Binding-site contacts:
Ligand atom C02 contacts residue VAL248 of chain 1.A at 4.2 Å (hydrophobic).
Ligand atom C05 contacts residue GLU256 of chain 1.A at 4.1 Å.
Ligand atom O04 contacts residue GLN230 of chain 1.A at 4.5 Å.
Ligand atom C03 contacts residue VAL248 of chain 1.A at 4.4 Å (hydrophobic).
Ligand atom O04 contacts residue THR232 of chain 1.A at 3.0 Å (h-bond).
Ligand atom C01 contacts residue GLY249 of chain 1.A at 4.1 Å.
Ligand atom C01 contacts residue ARG265 of chain 1.A at 4.0 Å.
Ligand atom C06 contacts residue PHE261 of chain 1.A at 3.9 Å (hydrophobic).
Ligand atom C05 contacts residue GLY249 of chain 1.A at 3.6 Å.
Ligand atom C06 contacts residue GLU256 of chain 1.A at 4.4 Å.
Ligand atom C07 contacts residue GLU256 of chain 1.A at 3.8 Å.
Ligand atom C03 contacts residue GLN230 of chain 1.A at 4.2 Å.
Ligand atom O08 contacts residue GLU256 of chain 1.A at 3.8 Å.
Ligand atom C06 contacts residue ARG265 of chain 1.A at 4.1 Å.
Ligand atom C02 contacts residue GLY249 of chain 1.A at 3.5 Å.
Ligand atom C03 contacts residue LEU269 of chain 1.A at 3.7 Å (hydrophobic).
Ligand atom O09 contacts residue ARG265 of chain 1.A at 3.3 Å (salt-bridge).
Ligand atom C03 contacts residue THR232 of chain 1.A at 4.0 Å.
Ligand atom O09 contacts residue GLU256 of chain 1.A at 4.1 Å.
Ligand atom C07 contacts residue PHE261 of chain 1.A at 4.0 Å (hydrophobic).
Ligand atom C05 contacts residue PHE261 of chain 1.A at 3.8 Å (hydrophobic).
Ligand atom C03 contacts residue VAL231 of chain 1.A at 3.9 Å (hydrophobic).
Ligand atom C07 contacts residue ASP260 of chain 1.A at 3.3 Å.
Ligand atom O04 contacts residue VAL231 of chain 1.A at 3.5 Å.
Ligand atom C05 contacts residue TYR250 of chain 1.A at 4.3 Å (hydrophobic).
Ligand atom C01 contacts residue LEU269 of chain 1.A at 4.5 Å (hydrophobic).
Ligand atom O08 contacts residue ASP260 of chain 1.A at 2.5 Å (salt-bridge).
Ligand atom C07 contacts residue TYR250 of chain 1.A at 4.2 Å (hydrophobic).

Sequence of chain 1.A:
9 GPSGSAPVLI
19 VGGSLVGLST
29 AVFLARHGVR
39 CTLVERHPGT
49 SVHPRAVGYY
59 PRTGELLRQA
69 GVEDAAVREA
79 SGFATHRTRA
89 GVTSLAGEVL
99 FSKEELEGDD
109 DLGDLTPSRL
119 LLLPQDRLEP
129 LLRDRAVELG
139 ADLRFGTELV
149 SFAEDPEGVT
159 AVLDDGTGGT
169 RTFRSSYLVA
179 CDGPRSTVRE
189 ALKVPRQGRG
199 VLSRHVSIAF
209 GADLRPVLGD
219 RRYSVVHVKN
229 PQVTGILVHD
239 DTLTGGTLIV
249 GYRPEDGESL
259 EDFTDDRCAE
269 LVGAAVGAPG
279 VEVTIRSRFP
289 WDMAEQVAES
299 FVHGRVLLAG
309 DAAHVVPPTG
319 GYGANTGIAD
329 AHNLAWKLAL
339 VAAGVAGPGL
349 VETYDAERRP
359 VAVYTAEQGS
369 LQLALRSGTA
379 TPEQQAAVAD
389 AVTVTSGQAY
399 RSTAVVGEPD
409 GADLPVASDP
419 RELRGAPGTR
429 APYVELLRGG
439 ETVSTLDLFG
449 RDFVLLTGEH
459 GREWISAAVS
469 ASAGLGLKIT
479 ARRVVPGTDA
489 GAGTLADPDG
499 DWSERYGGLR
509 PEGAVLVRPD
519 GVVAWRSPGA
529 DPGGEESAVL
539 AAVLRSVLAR

A protein and the small-molecule ligand that binds it are described below.
Small molecule (SMILES): OCCCC[C@H](O)CO